Binding-site contacts:
Ligand atom N2 contacts residue ASN475 of chain 1.A at 4.4 Å.
Ligand atom O5 contacts residue CYS473 of chain 1.A at 4.3 Å.
Ligand atom O5 contacts residue THR461 of chain 1.A at 3.4 Å (h-bond).
Ligand atom C7 contacts residue ASN459 of chain 1.A at 3.8 Å.
Ligand atom C2 contacts residue ASN459 of chain 1.A at 2.5 Å.
Ligand atom C4 contacts residue ASN459 of chain 1.A at 4.2 Å.
Ligand atom N2 contacts residue ASN459 of chain 1.A at 2.9 Å (h-bond).
Ligand atom C6 contacts residue CYS473 of chain 1.A at 3.9 Å (hydrophobic).
Ligand atom C3 contacts residue ASN459 of chain 1.A at 3.8 Å.
Ligand atom O6 contacts residue PRO452 of chain 1.A at 3.7 Å.
Ligand atom O6 contacts residue PHE474 of chain 1.A at 4.1 Å.
Ligand atom O5 contacts residue ASN459 of chain 1.A at 2.4 Å (h-bond).
Ligand atom C1 contacts residue THR461 of chain 1.A at 3.6 Å.
Ligand atom C5 contacts residue THR461 of chain 1.A at 3.4 Å.
Ligand atom C8 contacts residue ASN459 of chain 1.A at 4.2 Å.
Ligand atom O6 contacts residue CYS473 of chain 1.A at 2.6 Å (h-bond).
Ligand atom C1 contacts residue ASN459 of chain 1.A at 1.4 Å.
Ligand atom C5 contacts residue ASN459 of chain 1.A at 3.6 Å.
Ligand atom C6 contacts residue THR461 of chain 1.A at 3.9 Å.

A small-molecule ligand and the protein it binds are described below.
Small molecule (SMILES): CC(=O)N[C@H]1[C@H](O[C@H]2[C@H](O)[C@@H](NC(C)=O)CO[C@@H]2CO)O[C@H](CO)[C@@H](O[C@@H]2O[C@H](CO)[C@@H](O)[C@H](O)[C@@H]2O)[C@@H]1O

Sequence of chain 1.A:
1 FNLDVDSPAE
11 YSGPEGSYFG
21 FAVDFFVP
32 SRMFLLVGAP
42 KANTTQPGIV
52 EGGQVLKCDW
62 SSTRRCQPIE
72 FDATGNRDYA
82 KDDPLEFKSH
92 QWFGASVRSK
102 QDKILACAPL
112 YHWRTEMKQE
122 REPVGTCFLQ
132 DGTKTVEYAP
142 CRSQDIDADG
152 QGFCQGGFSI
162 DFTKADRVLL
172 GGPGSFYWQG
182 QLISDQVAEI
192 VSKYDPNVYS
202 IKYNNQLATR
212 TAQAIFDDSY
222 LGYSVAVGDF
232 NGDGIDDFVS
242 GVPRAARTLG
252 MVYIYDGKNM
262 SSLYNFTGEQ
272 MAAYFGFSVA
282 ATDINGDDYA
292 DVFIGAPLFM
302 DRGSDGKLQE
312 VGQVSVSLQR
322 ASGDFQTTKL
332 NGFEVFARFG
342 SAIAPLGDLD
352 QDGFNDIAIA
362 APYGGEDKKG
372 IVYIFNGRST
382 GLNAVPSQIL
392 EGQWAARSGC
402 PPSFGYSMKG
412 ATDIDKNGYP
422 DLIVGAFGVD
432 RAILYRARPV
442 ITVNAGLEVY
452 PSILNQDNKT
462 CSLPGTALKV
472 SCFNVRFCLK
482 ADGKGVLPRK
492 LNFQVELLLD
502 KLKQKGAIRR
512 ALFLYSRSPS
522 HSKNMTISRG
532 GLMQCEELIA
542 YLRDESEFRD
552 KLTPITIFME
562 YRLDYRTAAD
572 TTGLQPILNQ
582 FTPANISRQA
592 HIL